Binding-site contacts:
Ligand atom O1A contacts residue ARG169 of chain 1.B at 3.4 Å (salt-bridge).
Ligand atom PB contacts residue MG1 of chain 1.K at 3.3 Å.
Ligand atom O3B contacts residue TYR309 of chain 1.B at 2.6 Å (h-bond).
Ligand atom C13 contacts residue ASN299 of chain 1.B at 3.6 Å.
Ligand atom O2A contacts residue MG1 of chain 1.I at 2.0 Å.
Ligand atom O2B contacts residue LYS220 of chain 1.B at 2.8 Å (salt-bridge).
Ligand atom O1B contacts residue GLU221 of chain 1.B at 2.9 Å (salt-bridge).
Ligand atom O2B contacts residue ASP84 of chain 1.B at 3.3 Å (salt-bridge).
Ligand atom O2B contacts residue MG1 of chain 1.K at 2.0 Å.
Ligand atom O1B contacts residue ASN213 of chain 1.B at 3.2 Å (h-bond).
Ligand atom O3A contacts residue MG1 of chain 1.K at 3.4 Å.
Ligand atom O3A contacts residue ASN213 of chain 1.B at 3.6 Å (h-bond).
Ligand atom O3B contacts residue ARG308 of chain 1.B at 2.8 Å (salt-bridge).
Ligand atom PA contacts residue MG1 of chain 1.L at 3.3 Å.
Ligand atom O1A contacts residue ASN213 of chain 1.B at 2.9 Å (h-bond).
Ligand atom C15 contacts residue TRP302 of chain 1.B at 3.6 Å (hydrophobic).
Ligand atom C5 contacts residue VAL173 of chain 1.B at 3.5 Å (hydrophobic).
Ligand atom O2A contacts residue MG1 of chain 1.K at 2.2 Å.
Ligand atom C12 contacts residue TYR61 of chain 1.B at 3.5 Å (hydrophobic).
Ligand atom O1A contacts residue GLU221 of chain 1.B at 3.1 Å (salt-bridge).
Ligand atom O1B contacts residue MG1 of chain 1.L at 2.1 Å.
Ligand atom C13 contacts residue TYR61 of chain 1.B at 3.5 Å (hydrophobic).
Ligand atom PB contacts residue TYR309 of chain 1.B at 3.5 Å.
Ligand atom O2B contacts residue ARG308 of chain 1.B at 3.1 Å (salt-bridge).
Ligand atom O3A contacts residue MG1 of chain 1.L at 3.5 Å.
Ligand atom C9 contacts residue LEU77 of chain 1.B at 3.6 Å (hydrophobic).
Ligand atom O3B contacts residue PHE81 of chain 1.B at 3.5 Å.
Ligand atom C4 contacts residue PHE147 of chain 1.B at 3.5 Å (hydrophobic).
Ligand atom C5 contacts residue PHE147 of chain 1.B at 3.5 Å (hydrophobic).
Ligand atom O2A contacts residue ASP84 of chain 1.B at 3.0 Å (salt-bridge).
Ligand atom PB contacts residue MG1 of chain 1.L at 3.3 Å.
Ligand atom PA contacts residue MG1 of chain 1.I at 3.4 Å.
Ligand atom C15 contacts residue ASN299 of chain 1.B at 3.4 Å.
Ligand atom S1 contacts residue ARG169 of chain 1.B at 3.1 Å (salt-bridge).
Ligand atom C2 contacts residue VAL173 of chain 1.B at 3.6 Å (hydrophobic).
Ligand atom C9 contacts residue PHE81 of chain 1.B at 3.5 Å (hydrophobic).
Ligand atom PA contacts residue MG1 of chain 1.K at 3.2 Å.
Ligand atom O1B contacts residue TYR309 of chain 1.B at 3.5 Å (h-bond).
Ligand atom O1A contacts residue MG1 of chain 1.L at 2.1 Å.
Ligand atom O1B contacts residue SER217 of chain 1.B at 3.0 Å (h-bond).

Sequence of chain 1.B:
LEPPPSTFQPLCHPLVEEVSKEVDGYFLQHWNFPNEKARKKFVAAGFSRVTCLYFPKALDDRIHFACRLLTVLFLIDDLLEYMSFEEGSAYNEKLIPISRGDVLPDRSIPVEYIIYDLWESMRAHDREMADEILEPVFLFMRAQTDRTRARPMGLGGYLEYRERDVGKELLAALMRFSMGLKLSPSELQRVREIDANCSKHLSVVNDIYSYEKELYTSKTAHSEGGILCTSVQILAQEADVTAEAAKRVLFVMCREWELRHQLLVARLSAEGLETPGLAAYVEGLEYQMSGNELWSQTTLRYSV

The small molecule below binds the protein below.
Small molecule (SMILES): CC(C)=CCC/C(C)=C/CC/C(C)=C/CS[P](=O)(O)OP(=O)(O)O